Sequence of chain 1.I:
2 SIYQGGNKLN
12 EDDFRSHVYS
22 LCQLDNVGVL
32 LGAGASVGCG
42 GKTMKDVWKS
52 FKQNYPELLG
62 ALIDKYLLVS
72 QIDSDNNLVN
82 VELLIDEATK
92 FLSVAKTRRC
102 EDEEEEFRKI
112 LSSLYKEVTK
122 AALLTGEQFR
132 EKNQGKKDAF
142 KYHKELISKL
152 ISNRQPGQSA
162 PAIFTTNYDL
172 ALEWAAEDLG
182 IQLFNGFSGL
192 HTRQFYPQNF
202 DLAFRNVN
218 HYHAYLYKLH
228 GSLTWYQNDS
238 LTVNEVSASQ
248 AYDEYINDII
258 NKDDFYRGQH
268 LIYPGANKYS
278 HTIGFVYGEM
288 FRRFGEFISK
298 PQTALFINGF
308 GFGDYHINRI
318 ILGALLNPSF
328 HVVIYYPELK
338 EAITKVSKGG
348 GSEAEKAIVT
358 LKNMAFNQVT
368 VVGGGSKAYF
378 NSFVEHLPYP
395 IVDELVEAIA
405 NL

A small-molecule ligand and the protein it binds are described below.
Small molecule (SMILES): Nc1ncnc2c1ncn2[C@@H]1O[C@H](COP(=O)(O)OP(=O)(O)OC[C@H]2O[C@H](O)[C@H](O)[C@@H]2O)[C@@H](O)[C@H]1O

Binding-site contacts:
Ligand atom O1B contacts residue PHE307 of chain 1.I at 3.0 Å.
Ligand atom C5 contacts residue TYR376 of chain 1.I at 3.8 Å (hydrophobic).
Ligand atom C2 contacts residue TYR376 of chain 1.I at 3.3 Å (hydrophobic).
Ligand atom O1B contacts residue GLY308 of chain 1.I at 3.4 Å (h-bond).
Ligand atom O1D contacts residue ASN81 of chain 1.I at 2.7 Å (h-bond).
Ligand atom O3D contacts residue PHE307 of chain 1.I at 3.5 Å.
Ligand atom C3D contacts residue GLU83 of chain 1.I at 3.5 Å.
Ligand atom O4D contacts residue ASN81 of chain 1.I at 3.6 Å (h-bond).
Ligand atom O4D contacts residue GLU83 of chain 1.I at 3.3 Å (salt-bridge).
Ligand atom O2A contacts residue ALA34 of chain 1.I at 3.8 Å.
Ligand atom C4 contacts residue TYR376 of chain 1.I at 3.9 Å (hydrophobic).
Ligand atom O5D contacts residue MET45 of chain 1.I at 4.1 Å.
Ligand atom C1D contacts residue ASN81 of chain 1.I at 2.9 Å.
Ligand atom N1 contacts residue TYR376 of chain 1.I at 3.2 Å.
Ligand atom O1B contacts residue GLY306 of chain 1.I at 4.2 Å.
Ligand atom C6 contacts residue TYR376 of chain 1.I at 3.5 Å (hydrophobic).
Ligand atom O2D contacts residue ASP311 of chain 1.I at 2.4 Å (salt-bridge).
Ligand atom C2D contacts residue GLU83 of chain 1.I at 3.0 Å.
Ligand atom C2D contacts residue ASP311 of chain 1.I at 3.5 Å.
Ligand atom O4' contacts residue GLY35 of chain 1.I at 4.0 Å.
Ligand atom O2B contacts residue ALA34 of chain 1.I at 3.1 Å.
Ligand atom O3D contacts residue ASP311 of chain 1.I at 2.7 Å (salt-bridge).
Ligand atom C4D contacts residue GLU83 of chain 1.I at 3.9 Å.
Ligand atom N3 contacts residue TYR376 of chain 1.I at 3.8 Å.
Ligand atom C4' contacts residue GLY306 of chain 1.I at 4.0 Å.
Ligand atom C2 contacts residue ASN305 of chain 1.I at 4.1 Å.
Ligand atom C3D contacts residue ASP311 of chain 1.I at 3.6 Å.
Ligand atom O4' contacts residue GLY306 of chain 1.I at 3.9 Å.
Ligand atom O3A contacts residue GLY308 of chain 1.I at 3.9 Å.
Ligand atom C5 contacts residue GLY35 of chain 1.I at 4.0 Å.
Ligand atom N6 contacts residue GLY35 of chain 1.I at 4.2 Å.
Ligand atom N1 contacts residue PHE377 of chain 1.I at 3.5 Å (h-bond).
Ligand atom C6 contacts residue GLY35 of chain 1.I at 3.9 Å.
Ligand atom O2B contacts residue GLY306 of chain 1.I at 4.0 Å.
Ligand atom O1D contacts residue ASP311 of chain 1.I at 4.2 Å.
Ligand atom C1D contacts residue GLU83 of chain 1.I at 2.9 Å.
Ligand atom C2 contacts residue PHE377 of chain 1.I at 3.7 Å (hydrophobic).
Ligand atom O2' contacts residue PRO334 of chain 1.I at 3.2 Å.
Ligand atom O2' contacts residue GLU335 of chain 1.I at 3.6 Å.
Ligand atom N6 contacts residue TYR376 of chain 1.I at 4.0 Å.